This protein binds this small molecule.
Small molecule (SMILES): O=C(COP(=O)(O)O)[C@H](O)[C@H](O)COP(=O)(O)O

Sequence of chain 2.C:
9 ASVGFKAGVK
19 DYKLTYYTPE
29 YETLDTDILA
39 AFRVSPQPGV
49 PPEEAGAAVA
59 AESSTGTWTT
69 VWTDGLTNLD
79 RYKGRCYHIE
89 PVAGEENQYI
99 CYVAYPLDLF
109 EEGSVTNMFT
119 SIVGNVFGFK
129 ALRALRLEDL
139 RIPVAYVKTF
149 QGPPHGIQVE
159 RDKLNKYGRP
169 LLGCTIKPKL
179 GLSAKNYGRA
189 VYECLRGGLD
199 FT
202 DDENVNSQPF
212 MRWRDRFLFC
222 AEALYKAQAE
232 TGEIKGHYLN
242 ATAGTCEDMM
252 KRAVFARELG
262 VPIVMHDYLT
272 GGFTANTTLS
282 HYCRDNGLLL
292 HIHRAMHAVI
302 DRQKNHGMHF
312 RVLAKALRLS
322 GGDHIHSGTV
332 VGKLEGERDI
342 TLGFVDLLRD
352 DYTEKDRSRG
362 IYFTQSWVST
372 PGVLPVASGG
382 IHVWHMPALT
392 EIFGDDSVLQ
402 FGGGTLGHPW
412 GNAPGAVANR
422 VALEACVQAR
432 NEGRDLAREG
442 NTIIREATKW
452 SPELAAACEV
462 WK

Sequence of chain 1.C:
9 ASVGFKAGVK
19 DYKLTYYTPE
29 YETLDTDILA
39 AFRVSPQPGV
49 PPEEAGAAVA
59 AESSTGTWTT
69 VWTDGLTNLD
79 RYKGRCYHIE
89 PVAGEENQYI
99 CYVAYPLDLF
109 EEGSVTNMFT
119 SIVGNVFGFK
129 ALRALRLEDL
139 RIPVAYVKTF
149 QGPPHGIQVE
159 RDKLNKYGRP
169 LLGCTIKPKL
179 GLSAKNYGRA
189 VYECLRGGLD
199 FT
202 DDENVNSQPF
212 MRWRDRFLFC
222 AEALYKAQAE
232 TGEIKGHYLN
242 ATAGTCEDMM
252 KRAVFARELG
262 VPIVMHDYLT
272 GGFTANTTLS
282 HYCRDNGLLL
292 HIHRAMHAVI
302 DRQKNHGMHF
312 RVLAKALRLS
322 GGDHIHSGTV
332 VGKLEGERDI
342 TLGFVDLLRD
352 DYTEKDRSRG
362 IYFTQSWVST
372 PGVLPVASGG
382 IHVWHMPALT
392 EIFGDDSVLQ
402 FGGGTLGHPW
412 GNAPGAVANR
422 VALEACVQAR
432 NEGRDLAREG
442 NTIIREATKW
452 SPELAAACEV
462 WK

Binding-site contacts:
Ligand atom P1 contacts residue GLY403 of chain 2.C at 3.9 Å.
Ligand atom O3 contacts residue CA1 of chain 2.L at 2.6 Å.
Ligand atom P1 contacts residue TRP66 of chain 1.C at 3.7 Å.
Ligand atom O3P contacts residue GLY380 of chain 2.C at 3.5 Å.
Ligand atom C3 contacts residue KCX201 of chain 2.C at 3.1 Å.
Ligand atom O3P contacts residue GLY381 of chain 2.C at 2.8 Å (h-bond).
Ligand atom O4P contacts residue HIS298 of chain 2.C at 3.0 Å (h-bond).
Ligand atom O1P contacts residue TRP66 of chain 1.C at 3.0 Å (h-bond).
Ligand atom O3 contacts residue KCX201 of chain 2.C at 2.5 Å (h-bond).
Ligand atom P1 contacts residue GLY404 of chain 2.C at 3.8 Å.
Ligand atom C1 contacts residue SER379 of chain 2.C at 3.6 Å.
Ligand atom O1P contacts residue LYS175 of chain 2.C at 3.2 Å.
Ligand atom O5P contacts residue ARG295 of chain 2.C at 3.5 Å (salt-bridge).
Ligand atom O5P contacts residue GLY329 of chain 2.C at 3.9 Å.
Ligand atom O4P contacts residue ARG295 of chain 2.C at 3.5 Å (salt-bridge).
Ligand atom O2P contacts residue GLY404 of chain 2.C at 3.8 Å.
Ligand atom C2 contacts residue LYS175 of chain 2.C at 3.9 Å.
Ligand atom C2 contacts residue KCX201 of chain 2.C at 3.6 Å.
Ligand atom C4 contacts residue SER379 of chain 2.C at 3.8 Å.
Ligand atom O2P contacts residue GLY403 of chain 2.C at 2.7 Å (h-bond).
Ligand atom O6P contacts residue HIS327 of chain 2.C at 3.9 Å.
Ligand atom O1P contacts residue GLY403 of chain 2.C at 3.5 Å.
Ligand atom O2 contacts residue CA1 of chain 2.L at 2.3 Å.
Ligand atom O2 contacts residue KCX201 of chain 2.C at 3.5 Å (h-bond).
Ligand atom P2 contacts residue ARG295 of chain 2.C at 3.6 Å.
Ligand atom O1P contacts residue GLY404 of chain 2.C at 2.7 Å (h-bond).
Ligand atom O1 contacts residue LYS175 of chain 2.C at 3.1 Å (salt-bridge).
Ligand atom O3 contacts residue HIS294 of chain 2.C at 3.1 Å (h-bond).
Ligand atom O6P contacts residue HIS298 of chain 2.C at 3.8 Å.
Ligand atom O3P contacts residue TRP66 of chain 1.C at 3.3 Å.
Ligand atom P2 contacts residue HIS298 of chain 2.C at 3.9 Å.
Ligand atom C3 contacts residue SER379 of chain 2.C at 3.4 Å.
Ligand atom O2 contacts residue LYS175 of chain 2.C at 3.1 Å (salt-bridge).
Ligand atom O4 contacts residue GLY380 of chain 2.C at 3.6 Å.
Ligand atom O6P contacts residue ARG295 of chain 2.C at 2.9 Å (salt-bridge).
Ligand atom O4 contacts residue SER379 of chain 2.C at 3.4 Å (h-bond).
Ligand atom O2P contacts residue PHE402 of chain 2.C at 3.8 Å.
Ligand atom C3 contacts residue CA1 of chain 2.L at 3.4 Å.
Ligand atom C2 contacts residue CA1 of chain 2.L at 3.2 Å.
Ligand atom O3 contacts residue GLU204 of chain 2.C at 3.5 Å (salt-bridge).